This protein binds this small molecule.
Small molecule (SMILES): CS(=O)(=O)NCC#Cc1ccc(S(=O)(=O)NCCC(F)(F)F)cc1

Sequence of chain 1.A:
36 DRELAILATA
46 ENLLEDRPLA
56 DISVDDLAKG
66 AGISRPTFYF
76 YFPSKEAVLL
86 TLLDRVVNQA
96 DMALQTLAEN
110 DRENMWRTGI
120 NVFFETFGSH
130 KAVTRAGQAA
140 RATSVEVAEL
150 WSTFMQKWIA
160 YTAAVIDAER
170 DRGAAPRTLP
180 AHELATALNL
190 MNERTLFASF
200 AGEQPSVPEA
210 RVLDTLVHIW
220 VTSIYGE

Binding-site contacts:
Ligand atom C1 contacts residue LEU102 of chain 1.A at 3.4 Å (hydrophobic).
Ligand atom F1 contacts residue ASN188 of chain 1.A at 3.4 Å.
Ligand atom C10 contacts residue THR161 of chain 1.A at 3.1 Å.
Ligand atom F3 contacts residue GLU192 of chain 1.A at 3.4 Å.
Ligand atom F1 contacts residue ASN191 of chain 1.A at 3.4 Å.
Ligand atom C7 contacts residue TRP219 of chain 1.A at 3.8 Å (hydrophobic).
Ligand atom C11 contacts residue TRP157 of chain 1.A at 3.7 Å (hydrophobic).
Ligand atom S2 contacts residue ASN188 of chain 1.A at 3.7 Å.
Ligand atom C11 contacts residue ASN188 of chain 1.A at 3.4 Å.
Ligand atom O4 contacts residue ASN191 of chain 1.A at 2.9 Å (h-bond).
Ligand atom N2 contacts residue ASN188 of chain 1.A at 3.6 Å (h-bond).
Ligand atom F2 contacts residue PHE122 of chain 1.A at 3.4 Å.
Ligand atom C1 contacts residue MET114 of chain 1.A at 3.3 Å (hydrophobic).
Ligand atom C9 contacts residue THR161 of chain 1.A at 3.4 Å.
Ligand atom C9 contacts residue ASN188 of chain 1.A at 3.5 Å.
Ligand atom C7 contacts residue PHE122 of chain 1.A at 3.8 Å (hydrophobic).
Ligand atom O2 contacts residue TYR160 of chain 1.A at 3.3 Å (h-bond).
Ligand atom O3 contacts residue ASN191 of chain 1.A at 3.5 Å (h-bond).
Ligand atom C8 contacts residue TRP219 of chain 1.A at 3.6 Å (hydrophobic).
Ligand atom C1 contacts residue GLY118 of chain 1.A at 3.6 Å.
Ligand atom O1 contacts residue TYR160 of chain 1.A at 3.5 Å (h-bond).
Ligand atom C6 contacts residue ILE119 of chain 1.A at 3.6 Å (hydrophobic).
Ligand atom O3 contacts residue TRP219 of chain 1.A at 3.2 Å.
Ligand atom C12 contacts residue TRP157 of chain 1.A at 3.5 Å (hydrophobic).
Ligand atom N1 contacts residue MET114 of chain 1.A at 3.0 Å (h-bond).
Ligand atom O4 contacts residue PHE122 of chain 1.A at 3.7 Å.
Ligand atom C6 contacts residue GLY118 of chain 1.A at 3.6 Å.
Ligand atom F1 contacts residue GLU192 of chain 1.A at 3.2 Å.
Ligand atom F3 contacts residue TRP150 of chain 1.A at 3.4 Å.
Ligand atom N2 contacts residue PHE122 of chain 1.A at 3.7 Å.
Ligand atom C12 contacts residue PHE122 of chain 1.A at 3.7 Å (hydrophobic).
Ligand atom F2 contacts residue LEU195 of chain 1.A at 3.4 Å.
Ligand atom O1 contacts residue LEU102 of chain 1.A at 3.7 Å.
Ligand atom O3 contacts residue ASN188 of chain 1.A at 3.1 Å (h-bond).
Ligand atom C8 contacts residue PHE122 of chain 1.A at 3.8 Å (hydrophobic).
Ligand atom O1 contacts residue LEU99 of chain 1.A at 3.3 Å.
Ligand atom C3 contacts residue TYR160 of chain 1.A at 3.7 Å (hydrophobic).
Ligand atom C2 contacts residue TRP115 of chain 1.A at 3.8 Å (hydrophobic).
Ligand atom S2 contacts residue ASN191 of chain 1.A at 3.6 Å.
Ligand atom C3 contacts residue TRP115 of chain 1.A at 3.7 Å (hydrophobic).